Sequence of chain 5.A:
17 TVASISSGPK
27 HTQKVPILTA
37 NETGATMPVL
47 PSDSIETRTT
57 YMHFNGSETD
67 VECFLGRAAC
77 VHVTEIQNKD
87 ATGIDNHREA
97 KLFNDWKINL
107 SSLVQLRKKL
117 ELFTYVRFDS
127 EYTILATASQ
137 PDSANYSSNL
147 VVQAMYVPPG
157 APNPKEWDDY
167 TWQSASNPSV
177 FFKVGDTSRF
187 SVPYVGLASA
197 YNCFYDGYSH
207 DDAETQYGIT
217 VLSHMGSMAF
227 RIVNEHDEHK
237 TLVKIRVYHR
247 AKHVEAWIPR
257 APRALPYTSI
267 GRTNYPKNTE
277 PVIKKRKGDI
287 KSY

This small molecule binds to this protein.
Small molecule (SMILES): Cc1cc(CCCCCOc2ccc(C3=NCCO3)cc2)on1

Sequence of chain 5.C:
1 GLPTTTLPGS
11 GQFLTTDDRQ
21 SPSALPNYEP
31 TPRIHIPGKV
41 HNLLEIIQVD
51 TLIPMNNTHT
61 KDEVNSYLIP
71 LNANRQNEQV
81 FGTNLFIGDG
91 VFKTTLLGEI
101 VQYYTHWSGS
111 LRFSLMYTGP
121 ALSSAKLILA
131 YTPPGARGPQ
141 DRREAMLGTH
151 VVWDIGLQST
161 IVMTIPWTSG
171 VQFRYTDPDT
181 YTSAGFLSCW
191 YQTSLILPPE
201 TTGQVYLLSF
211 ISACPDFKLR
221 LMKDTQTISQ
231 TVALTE

Binding-site contacts:
Ligand atom C1B contacts residue VAL188 of chain 5.A at 3.8 Å (hydrophobic).
Ligand atom C3B contacts residue TYR152 of chain 5.A at 3.7 Å (hydrophobic).
Ligand atom C6B contacts residue TYR128 of chain 5.A at 3.3 Å (hydrophobic).
Ligand atom C4B contacts residue TYR152 of chain 5.A at 3.8 Å (hydrophobic).
Ligand atom C5B contacts residue TYR128 of chain 5.A at 4.0 Å (hydrophobic).
Ligand atom N3A contacts residue PHE186 of chain 5.A at 4.0 Å.
Ligand atom C1C contacts residue LEU106 of chain 5.A at 3.8 Å (hydrophobic).
Ligand atom C4C contacts residue VAL188 of chain 5.A at 3.7 Å (hydrophobic).
Ligand atom C1C contacts residue TYR128 of chain 5.A at 3.7 Å (hydrophobic).
Ligand atom C2C contacts residue TYR197 of chain 5.A at 3.7 Å (hydrophobic).
Ligand atom O1 contacts residue LEU106 of chain 5.A at 3.8 Å.
Ligand atom N3A contacts residue TYR152 of chain 5.A at 3.5 Å.
Ligand atom O1 contacts residue MET221 of chain 5.A at 3.8 Å.
Ligand atom C2A contacts residue PHE186 of chain 5.A at 3.3 Å (hydrophobic).
Ligand atom C2A contacts residue TYR152 of chain 5.A at 3.6 Å (hydrophobic).
Ligand atom C3B contacts residue VAL188 of chain 5.A at 3.8 Å (hydrophobic).
Ligand atom C1B contacts residue ILE104 of chain 5.A at 4.0 Å (hydrophobic).
Ligand atom C4C contacts residue VAL191 of chain 5.A at 3.0 Å (hydrophobic).
Ligand atom C4B contacts residue PHE186 of chain 5.A at 3.6 Å (hydrophobic).
Ligand atom C5A contacts residue PHE186 of chain 5.A at 3.5 Å (hydrophobic).
Ligand atom C4A contacts residue PRO174 of chain 5.A at 3.1 Å (hydrophobic).
Ligand atom O1B contacts residue ILE104 of chain 5.A at 3.9 Å.
Ligand atom C4 contacts residue LEU106 of chain 5.A at 3.9 Å (hydrophobic).
Ligand atom C5B contacts residue PHE186 of chain 5.A at 3.9 Å (hydrophobic).
Ligand atom N3A contacts residue ALA24 of chain 5.C at 3.8 Å.
Ligand atom N2 contacts residue LEU106 of chain 5.A at 3.8 Å.
Ligand atom C1B contacts residue TYR128 of chain 5.A at 3.6 Å (hydrophobic).
Ligand atom C5 contacts residue LEU106 of chain 5.A at 3.8 Å (hydrophobic).
Ligand atom C5A contacts residue ALA150 of chain 5.A at 3.6 Å (hydrophobic).
Ligand atom O1A contacts residue PHE186 of chain 5.A at 3.0 Å.
Ligand atom C3C contacts residue TYR128 of chain 5.A at 3.4 Å (hydrophobic).
Ligand atom N3A contacts residue PRO174 of chain 5.A at 3.7 Å.
Ligand atom C5C contacts residue VAL191 of chain 5.A at 3.8 Å (hydrophobic).
Ligand atom O1B contacts residue TYR128 of chain 5.A at 3.4 Å (h-bond).
Ligand atom C5A contacts residue VAL176 of chain 5.A at 3.6 Å (hydrophobic).
Ligand atom C6B contacts residue ILE104 of chain 5.A at 3.6 Å (hydrophobic).
Ligand atom C2B contacts residue VAL188 of chain 5.A at 3.5 Å (hydrophobic).
Ligand atom C2C contacts residue MET221 of chain 5.A at 3.8 Å (hydrophobic).
Ligand atom C4 contacts residue TYR197 of chain 5.A at 3.8 Å (hydrophobic).
Ligand atom C5B contacts residue MET224 of chain 5.A at 3.9 Å (hydrophobic).